Sequence of chain 2.G:
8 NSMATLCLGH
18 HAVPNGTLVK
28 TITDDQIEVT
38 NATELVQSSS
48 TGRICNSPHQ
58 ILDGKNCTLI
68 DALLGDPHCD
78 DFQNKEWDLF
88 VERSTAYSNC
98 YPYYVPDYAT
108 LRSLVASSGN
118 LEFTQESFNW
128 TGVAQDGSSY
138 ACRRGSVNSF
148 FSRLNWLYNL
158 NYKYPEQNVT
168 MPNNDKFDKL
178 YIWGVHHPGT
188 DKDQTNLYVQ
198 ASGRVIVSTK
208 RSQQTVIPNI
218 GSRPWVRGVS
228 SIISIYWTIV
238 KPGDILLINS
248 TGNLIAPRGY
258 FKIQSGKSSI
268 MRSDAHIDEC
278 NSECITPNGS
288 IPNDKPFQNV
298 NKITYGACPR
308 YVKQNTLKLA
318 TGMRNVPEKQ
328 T

Sequence of chain 3.G:
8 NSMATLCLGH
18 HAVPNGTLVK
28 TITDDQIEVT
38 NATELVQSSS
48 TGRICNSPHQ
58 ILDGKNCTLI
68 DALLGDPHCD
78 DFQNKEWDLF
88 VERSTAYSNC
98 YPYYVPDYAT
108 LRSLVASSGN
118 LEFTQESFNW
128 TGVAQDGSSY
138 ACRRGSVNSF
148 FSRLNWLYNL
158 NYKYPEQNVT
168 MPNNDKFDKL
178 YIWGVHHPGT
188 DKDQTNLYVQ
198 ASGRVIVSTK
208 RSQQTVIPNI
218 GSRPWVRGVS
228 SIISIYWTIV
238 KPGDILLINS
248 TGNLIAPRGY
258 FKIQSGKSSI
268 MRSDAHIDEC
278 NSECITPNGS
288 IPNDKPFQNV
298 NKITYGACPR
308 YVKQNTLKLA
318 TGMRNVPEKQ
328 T

Binding-site contacts:
Ligand atom O5 contacts residue ASN165 of chain 3.G at 2.3 Å (h-bond).
Ligand atom C2 contacts residue TRP222 of chain 2.G at 3.7 Å (hydrophobic).
Ligand atom C3 contacts residue ASN165 of chain 3.G at 3.8 Å.
Ligand atom O7 contacts residue ASN165 of chain 3.G at 4.2 Å.
Ligand atom O6 contacts residue TRP222 of chain 2.G at 3.3 Å.
Ligand atom N2 contacts residue ASN165 of chain 3.G at 2.9 Å (h-bond).
Ligand atom C6 contacts residue TRP222 of chain 2.G at 4.3 Å (hydrophobic).
Ligand atom O4 contacts residue TRP222 of chain 2.G at 2.7 Å (h-bond).
Ligand atom C2 contacts residue ASN165 of chain 3.G at 2.5 Å.
Ligand atom O6 contacts residue THR167 of chain 3.G at 4.0 Å.
Ligand atom C8 contacts residue SER219 of chain 2.G at 3.3 Å.
Ligand atom C8 contacts residue NAG2 of chain 3.CA at 3.8 Å.
Ligand atom C7 contacts residue ASN165 of chain 3.G at 3.8 Å.
Ligand atom O5 contacts residue LEU244 of chain 3.G at 4.3 Å.
Ligand atom C7 contacts residue SER219 of chain 2.G at 3.5 Å.
Ligand atom C4 contacts residue ASN165 of chain 3.G at 4.2 Å.
Ligand atom C2 contacts residue SER219 of chain 2.G at 3.7 Å.
Ligand atom O7 contacts residue NAG1 of chain 3.CA at 3.4 Å (h-bond).
Ligand atom C3 contacts residue TRP222 of chain 2.G at 3.8 Å (hydrophobic).
Ligand atom C7 contacts residue NAG1 of chain 3.CA at 3.2 Å.
Ligand atom C5 contacts residue LEU244 of chain 3.G at 4.3 Å (hydrophobic).
Ligand atom C2 contacts residue NAG1 of chain 3.CA at 4.2 Å.
Ligand atom N2 contacts residue NAG1 of chain 3.CA at 3.6 Å (h-bond).
Ligand atom C3 contacts residue SER219 of chain 2.G at 4.0 Å.
Ligand atom C1 contacts residue ASN165 of chain 3.G at 1.4 Å.
Ligand atom C8 contacts residue NAG1 of chain 3.CA at 3.5 Å.
Ligand atom N2 contacts residue SER219 of chain 2.G at 2.8 Å (h-bond).
Ligand atom C5 contacts residue ASN165 of chain 3.G at 3.6 Å.
Ligand atom O2 contacts residue TRP222 of chain 2.G at 4.0 Å.
Ligand atom C8 contacts residue PRO221 of chain 2.G at 3.8 Å (hydrophobic).
Ligand atom C2 contacts residue TRP222 of chain 2.G at 4.1 Å (hydrophobic).
Ligand atom C8 contacts residue THR187 of chain 2.G at 4.4 Å.
Ligand atom C8 contacts residue TRP222 of chain 2.G at 3.1 Å (hydrophobic).
Ligand atom C1 contacts residue SER219 of chain 2.G at 4.1 Å.
Ligand atom C4 contacts residue TRP222 of chain 2.G at 3.8 Å (hydrophobic).
Ligand atom O7 contacts residue ILE242 of chain 3.G at 4.1 Å.
Ligand atom O7 contacts residue THR167 of chain 3.G at 3.9 Å.
Ligand atom C1 contacts residue NAG1 of chain 3.CA at 4.3 Å.
Ligand atom O7 contacts residue NAG2 of chain 3.CA at 4.1 Å.
Ligand atom O3 contacts residue TRP222 of chain 2.G at 4.0 Å.

This protein binds this small molecule.
Small molecule (SMILES): CC(=O)N[C@H]1[C@H](O[C@H]2[C@H](O)[C@@H](NC(C)=O)CO[C@@H]2CO)O[C@H](CO)[C@@H](O[C@H]2O[C@H](CO)[C@@H](O)[C@H](O[C@H]3O[C@H](CO)[C@@H](O)[C@H](O)[C@@H]3O[C@H]3O[C@H](CO)[C@@H](O)[C@H](O)[C@@H]3O)[C@@H]2O)[C@@H]1O